The protein below binds the small molecule below.
Small molecule (SMILES): COCCOCCOCCOc1ccc(C(C)(C)CC(C)(C)C)cc1

Sequence of chain 1.B:
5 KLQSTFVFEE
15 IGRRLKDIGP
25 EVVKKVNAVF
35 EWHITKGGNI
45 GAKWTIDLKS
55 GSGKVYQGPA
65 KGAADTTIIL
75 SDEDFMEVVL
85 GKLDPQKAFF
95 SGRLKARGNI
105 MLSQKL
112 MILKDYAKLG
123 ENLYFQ

Binding-site contacts:
Ligand atom C14 contacts residue VAL82 of chain 1.B at 3.5 Å (hydrophobic).
Ligand atom C3 contacts residue LEU114 of chain 1.B at 3.3 Å (hydrophobic).
Ligand atom C2 contacts residue BP5111 of chain 1.B at 3.7 Å.
Ligand atom O24 contacts residue GLN108 of chain 1.B at 3.0 Å (h-bond).
Ligand atom C22 contacts residue GLN90 of chain 1.B at 3.6 Å.
Ligand atom C12 contacts residue TRP36 of chain 1.B at 3.7 Å (hydrophobic).
Ligand atom C1 contacts residue LEU114 of chain 1.B at 3.8 Å (hydrophobic).
Ligand atom C11 contacts residue BP5111 of chain 1.B at 3.9 Å.
Ligand atom C17 contacts residue GLN108 of chain 1.B at 3.6 Å.
Ligand atom C16 contacts residue PRO89 of chain 1.B at 3.5 Å (hydrophobic).
Ligand atom O21 contacts residue GLN90 of chain 1.B at 2.5 Å (h-bond).
Ligand atom O21 contacts residue GLN108 of chain 1.B at 3.5 Å (h-bond).
Ligand atom C20 contacts residue PHE93 of chain 1.B at 3.9 Å (hydrophobic).
Ligand atom C8 contacts residue VAL83 of chain 1.B at 3.2 Å (hydrophobic).
Ligand atom C17 contacts residue SER107 of chain 1.B at 3.3 Å.
Ligand atom C13 contacts residue TRP36 of chain 1.B at 3.7 Å (hydrophobic).
Ligand atom C7 contacts residue LEU114 of chain 1.B at 3.6 Å (hydrophobic).
Ligand atom C13 contacts residue VAL82 of chain 1.B at 3.9 Å (hydrophobic).
Ligand atom C2 contacts residue LEU114 of chain 1.B at 3.3 Å (hydrophobic).
Ligand atom C16 contacts residue SER107 of chain 1.B at 3.7 Å.
Ligand atom C14 contacts residue TRP36 of chain 1.B at 3.6 Å (hydrophobic).
Ligand atom O15 contacts residue ILE72 of chain 1.B at 3.5 Å.
Ligand atom C23 contacts residue GLN90 of chain 1.B at 3.8 Å.
Ligand atom C16 contacts residue BP5111 of chain 1.B at 3.5 Å.
Ligand atom C23 contacts residue GLN108 of chain 1.B at 3.2 Å.
Ligand atom C25 contacts residue GLN108 of chain 1.B at 3.0 Å.
Ligand atom C22 contacts residue ILE104 of chain 1.B at 3.8 Å (hydrophobic).
Ligand atom C22 contacts residue PHE93 of chain 1.B at 3.1 Å (hydrophobic).
Ligand atom C19 contacts residue GLN90 of chain 1.B at 2.6 Å.
Ligand atom C19 contacts residue PRO89 of chain 1.B at 3.9 Å (hydrophobic).
Ligand atom C20 contacts residue GLN90 of chain 1.B at 3.1 Å.
Ligand atom C11 contacts residue TRP36 of chain 1.B at 3.7 Å (hydrophobic).
Ligand atom C8 contacts residue PHE79 of chain 1.B at 3.4 Å (hydrophobic).
Ligand atom O21 contacts residue PHE93 of chain 1.B at 3.7 Å.
Ligand atom C5 contacts residue VAL83 of chain 1.B at 3.8 Å (hydrophobic).
Ligand atom O24 contacts residue GLN90 of chain 1.B at 3.4 Å.
Ligand atom O18 contacts residue SER107 of chain 1.B at 3.8 Å.
Ligand atom C9 contacts residue TRP36 of chain 1.B at 3.5 Å (hydrophobic).
Ligand atom C23 contacts residue ILE104 of chain 1.B at 3.2 Å (hydrophobic).
Ligand atom C10 contacts residue TRP36 of chain 1.B at 3.6 Å (hydrophobic).